A small-molecule ligand and the protein it binds are described below.
Small molecule (SMILES): N[C@@H](Cc1ccccc1)C(=O)O

Sequence of chain 1.O:
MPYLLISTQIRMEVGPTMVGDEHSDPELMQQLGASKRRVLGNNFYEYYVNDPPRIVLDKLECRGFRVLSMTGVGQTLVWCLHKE

Binding-site contacts:
Ligand atom CE2 contacts residue ILE10 of chain 1.N at 3.8 Å (hydrophobic).
Ligand atom N contacts residue GLU216 of chain 1.D at 2.9 Å (salt-bridge).
Ligand atom O contacts residue GLN75 of chain 1.O at 3.9 Å.
Ligand atom C contacts residue THR76 of chain 1.O at 3.5 Å.
Ligand atom CE1 contacts residue GLN9 of chain 1.N at 3.6 Å.
Ligand atom CB contacts residue GLN75 of chain 1.N at 3.4 Å.
Ligand atom CE1 contacts residue ILE10 of chain 1.N at 3.2 Å (hydrophobic).
Ligand atom CE2 contacts residue VAL73 of chain 1.O at 3.9 Å (hydrophobic).
Ligand atom CB contacts residue VAL73 of chain 1.O at 3.4 Å (hydrophobic).
Ligand atom OXT contacts residue VAL73 of chain 1.O at 3.7 Å.
Ligand atom CZ contacts residue MET12 of chain 1.N at 3.7 Å (hydrophobic).
Ligand atom CD2 contacts residue VAL73 of chain 1.O at 3.4 Å (hydrophobic).
Ligand atom OXT contacts residue THR76 of chain 1.O at 2.6 Å (h-bond).
Ligand atom CB contacts residue ILE10 of chain 1.N at 3.8 Å (hydrophobic).
Ligand atom CA contacts residue GLN75 of chain 1.N at 3.5 Å.
Ligand atom CE2 contacts residue MET12 of chain 1.N at 3.8 Å (hydrophobic).
Ligand atom CD2 contacts residue ILE10 of chain 1.N at 3.5 Å (hydrophobic).
Ligand atom OXT contacts residue GLY74 of chain 1.O at 3.9 Å.
Ligand atom CG contacts residue ILE10 of chain 1.N at 3.2 Å (hydrophobic).
Ligand atom CD1 contacts residue GLN75 of chain 1.N at 3.4 Å.
Ligand atom CD1 contacts residue VAL73 of chain 1.O at 3.6 Å (hydrophobic).
Ligand atom N contacts residue GLN75 of chain 1.N at 2.7 Å (h-bond).
Ligand atom CZ contacts residue ARG11 of chain 1.N at 3.7 Å.
Ligand atom C contacts residue VAL73 of chain 1.O at 3.9 Å (hydrophobic).
Ligand atom CG contacts residue VAL73 of chain 1.O at 3.6 Å (hydrophobic).
Ligand atom CZ contacts residue LEU77 of chain 1.N at 3.9 Å (hydrophobic).
Ligand atom CA contacts residue THR76 of chain 1.O at 3.6 Å.
Ligand atom O contacts residue GLN75 of chain 1.N at 2.9 Å (h-bond).
Ligand atom CA contacts residue ILE10 of chain 1.N at 3.4 Å (hydrophobic).
Ligand atom CD1 contacts residue ILE10 of chain 1.N at 3.3 Å (hydrophobic).
Ligand atom OXT contacts residue GLN75 of chain 1.O at 3.0 Å (h-bond).
Ligand atom N contacts residue ILE10 of chain 1.N at 2.7 Å (h-bond).
Ligand atom CZ contacts residue ILE10 of chain 1.N at 3.8 Å (hydrophobic).
Ligand atom C contacts residue GLY74 of chain 1.O at 3.8 Å.
Ligand atom CE1 contacts residue ARG11 of chain 1.N at 3.7 Å.
Ligand atom CE1 contacts residue GLN75 of chain 1.N at 3.5 Å.
Ligand atom C contacts residue GLN75 of chain 1.O at 3.7 Å.
Ligand atom O contacts residue PRO218 of chain 1.D at 3.6 Å.
Ligand atom C contacts residue GLN75 of chain 1.N at 3.8 Å.
Ligand atom O contacts residue GLY74 of chain 1.O at 3.6 Å.

Sequence of chain 1.D:
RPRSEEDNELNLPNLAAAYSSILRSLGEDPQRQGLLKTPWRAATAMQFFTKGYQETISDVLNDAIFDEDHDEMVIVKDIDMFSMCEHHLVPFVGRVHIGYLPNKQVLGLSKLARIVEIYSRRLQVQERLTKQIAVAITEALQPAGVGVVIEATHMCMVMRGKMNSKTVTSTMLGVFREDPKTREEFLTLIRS

Sequence of chain 1.N:
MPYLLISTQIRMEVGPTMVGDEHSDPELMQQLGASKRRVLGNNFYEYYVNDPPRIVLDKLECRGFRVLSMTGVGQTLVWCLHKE